Binding-site contacts:
Ligand atom C7 contacts residue ASN229 of chain 1.A at 3.6 Å.
Ligand atom C5 contacts residue VAL411 of chain 1.A at 3.5 Å (hydrophobic).
Ligand atom O5 contacts residue ASN229 of chain 1.A at 2.4 Å (h-bond).
Ligand atom N2 contacts residue ASN229 of chain 1.A at 2.9 Å (h-bond).
Ligand atom O7 contacts residue PRO179 of chain 1.A at 4.2 Å.
Ligand atom O7 contacts residue VAL411 of chain 1.A at 4.2 Å.
Ligand atom O4 contacts residue VAL411 of chain 1.A at 3.5 Å (h-bond).
Ligand atom C2 contacts residue VAL411 of chain 1.A at 4.5 Å (hydrophobic).
Ligand atom O5 contacts residue LYS219 of chain 1.A at 4.0 Å.
Ligand atom O7 contacts residue ASN343 of chain 1.A at 4.0 Å.
Ligand atom C4 contacts residue ASN229 of chain 1.A at 4.2 Å.
Ligand atom C8 contacts residue LEU228 of chain 1.A at 3.7 Å (hydrophobic).
Ligand atom O5 contacts residue NAG1 of chain 1.LA at 4.3 Å.
Ligand atom C1 contacts residue ASN229 of chain 1.A at 1.4 Å.
Ligand atom O7 contacts residue VAL221 of chain 1.A at 3.9 Å.
Ligand atom C1 contacts residue VAL411 of chain 1.A at 4.3 Å (hydrophobic).
Ligand atom O5 contacts residue VAL411 of chain 1.A at 4.3 Å.
Ligand atom C8 contacts residue ASN343 of chain 1.A at 3.5 Å.
Ligand atom C4 contacts residue VAL411 of chain 1.A at 3.7 Å (hydrophobic).
Ligand atom C5 contacts residue NAG1 of chain 1.LA at 3.8 Å.
Ligand atom C3 contacts residue VAL411 of chain 1.A at 3.6 Å (hydrophobic).
Ligand atom C5 contacts residue ASN229 of chain 1.A at 3.7 Å.
Ligand atom O6 contacts residue GLY345 of chain 1.A at 3.5 Å.
Ligand atom C2 contacts residue ASN229 of chain 1.A at 2.5 Å.
Ligand atom O3 contacts residue CYS410 of chain 1.A at 3.8 Å.
Ligand atom C3 contacts residue CYS410 of chain 1.A at 4.4 Å (hydrophobic).
Ligand atom C3 contacts residue ASN229 of chain 1.A at 3.8 Å.
Ligand atom C6 contacts residue VAL411 of chain 1.A at 4.4 Å (hydrophobic).
Ligand atom C6 contacts residue NAG1 of chain 1.LA at 3.6 Å.
Ligand atom C7 contacts residue ASN343 of chain 1.A at 4.0 Å.
Ligand atom N2 contacts residue SER412 of chain 1.A at 3.9 Å.
Ligand atom C2 contacts residue SER412 of chain 1.A at 4.3 Å.
Ligand atom C8 contacts residue PHE342 of chain 1.A at 4.4 Å (hydrophobic).
Ligand atom O7 contacts residue ASN229 of chain 1.A at 3.8 Å.
Ligand atom C6 contacts residue GLY345 of chain 1.A at 4.2 Å.
Ligand atom C7 contacts residue VAL221 of chain 1.A at 4.5 Å (hydrophobic).
Ligand atom O6 contacts residue LYS219 of chain 1.A at 3.9 Å.
Ligand atom O3 contacts residue CYS344 of chain 1.A at 3.5 Å.
Ligand atom C1 contacts residue SER412 of chain 1.A at 4.0 Å.
Ligand atom C3 contacts residue SER412 of chain 1.A at 4.5 Å.

The small molecule below binds the protein below.
Small molecule (SMILES): CC(=O)N[C@H]1[C@H](O[C@H]2[C@H](O)[C@@H](NC(C)=O)CO[C@@H]2CO)O[C@H](CO)[C@@H](O[C@@H]2O[C@H](CO)[C@@H](O)[C@H](O)[C@@H]2O)[C@@H]1O

Sequence of chain 1.A:
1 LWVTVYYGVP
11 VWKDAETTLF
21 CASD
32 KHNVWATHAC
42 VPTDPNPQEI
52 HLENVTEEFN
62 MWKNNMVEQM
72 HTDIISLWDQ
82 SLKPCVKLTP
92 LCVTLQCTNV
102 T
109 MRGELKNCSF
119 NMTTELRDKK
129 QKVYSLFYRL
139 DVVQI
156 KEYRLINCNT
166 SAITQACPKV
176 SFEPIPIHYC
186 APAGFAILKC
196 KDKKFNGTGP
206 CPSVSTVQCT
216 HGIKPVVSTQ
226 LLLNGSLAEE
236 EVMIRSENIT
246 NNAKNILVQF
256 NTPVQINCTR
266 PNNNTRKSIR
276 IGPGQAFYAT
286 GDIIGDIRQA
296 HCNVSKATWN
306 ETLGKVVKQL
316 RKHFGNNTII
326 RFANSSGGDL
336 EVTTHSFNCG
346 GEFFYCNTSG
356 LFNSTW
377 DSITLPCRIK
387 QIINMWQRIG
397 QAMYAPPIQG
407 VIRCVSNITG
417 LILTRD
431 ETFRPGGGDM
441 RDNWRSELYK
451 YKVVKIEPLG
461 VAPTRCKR